This small molecule binds to this protein.
Small molecule (SMILES): CC(=O)N(C)c1cc(Oc2ccccc2OCCn2ccc(=O)[nH]c2=O)c(C)c2cc(C#N)ccc12

Binding-site contacts:
Ligand atom O4 contacts residue HIS237 of chain 1.A at 3.5 Å (h-bond).
Ligand atom C11 contacts residue TYR320 of chain 1.A at 3.5 Å (hydrophobic).
Ligand atom C8 contacts residue LYS103 of chain 1.A at 3.7 Å.
Ligand atom C5 contacts residue TYR190 of chain 1.A at 3.7 Å (hydrophobic).
Ligand atom C25 contacts residue CYS183 of chain 1.A at 2.8 Å (hydrophobic).
Ligand atom C12 contacts residue HIS237 of chain 1.A at 3.7 Å.
Ligand atom C10 contacts residue HIS237 of chain 1.A at 3.2 Å.
Ligand atom N1 contacts residue TYR320 of chain 1.A at 3.5 Å.
Ligand atom C14 contacts residue LEU236 of chain 1.A at 3.8 Å (hydrophobic).
Ligand atom C1 contacts residue ASN105 of chain 1.A at 3.2 Å.
Ligand atom C6 contacts residue ASN105 of chain 1.A at 3.5 Å.
Ligand atom C21 contacts residue TYR190 of chain 1.A at 3.6 Å (hydrophobic).
Ligand atom C26 contacts residue CYS183 of chain 1.A at 1.8 Å (hydrophobic).
Ligand atom C7 contacts residue LYS103 of chain 1.A at 3.1 Å.
Ligand atom C9 contacts residue PRO238 of chain 1.A at 3.7 Å (hydrophobic).
Ligand atom C11 contacts residue HIS237 of chain 1.A at 3.2 Å.
Ligand atom C12 contacts residue TYR320 of chain 1.A at 3.1 Å (hydrophobic).
Ligand atom C21 contacts residue TRP231 of chain 1.A at 3.2 Å (hydrophobic).
Ligand atom C24 contacts residue PHE229 of chain 1.A at 3.6 Å (hydrophobic).
Ligand atom O4 contacts residue PRO238 of chain 1.A at 3.4 Å.
Ligand atom O4 contacts residue PHE229 of chain 1.A at 3.6 Å.
Ligand atom C15 contacts residue LEU236 of chain 1.A at 3.8 Å (hydrophobic).
Ligand atom C8 contacts residue TYR320 of chain 1.A at 3.5 Å (hydrophobic).
Ligand atom O3 contacts residue LYS104 of chain 1.A at 3.4 Å.
Ligand atom O3 contacts residue PRO238 of chain 1.A at 3.6 Å.
Ligand atom O5 contacts residue CYS183 of chain 1.A at 2.9 Å (h-bond).
Ligand atom O3 contacts residue ASN105 of chain 1.A at 2.7 Å (h-bond).
Ligand atom C10 contacts residue PRO238 of chain 1.A at 3.5 Å (hydrophobic).
Ligand atom N4 contacts residue LEU230 of chain 1.A at 3.7 Å.
Ligand atom C20 contacts residue TYR190 of chain 1.A at 3.1 Å (hydrophobic).
Ligand atom C4 contacts residue TYR190 of chain 1.A at 3.5 Å (hydrophobic).
Ligand atom N4 contacts residue TYR190 of chain 1.A at 3.4 Å (h-bond).
Ligand atom C19 contacts residue TYR190 of chain 1.A at 3.4 Å (hydrophobic).
Ligand atom N2 contacts residue HIS237 of chain 1.A at 3.7 Å.
Ligand atom C23 contacts residue TYR190 of chain 1.A at 3.0 Å (hydrophobic).
Ligand atom C7 contacts residue LEU102 of chain 1.A at 3.8 Å (hydrophobic).
Ligand atom C22 contacts residue TRP231 of chain 1.A at 3.8 Å (hydrophobic).
Ligand atom C27 contacts residue TRP231 of chain 1.A at 3.6 Å (hydrophobic).
Ligand atom N2 contacts residue PRO238 of chain 1.A at 3.5 Å (h-bond).
Ligand atom N2 contacts residue VAL108 of chain 1.A at 3.8 Å.

Sequence of chain 1.A:
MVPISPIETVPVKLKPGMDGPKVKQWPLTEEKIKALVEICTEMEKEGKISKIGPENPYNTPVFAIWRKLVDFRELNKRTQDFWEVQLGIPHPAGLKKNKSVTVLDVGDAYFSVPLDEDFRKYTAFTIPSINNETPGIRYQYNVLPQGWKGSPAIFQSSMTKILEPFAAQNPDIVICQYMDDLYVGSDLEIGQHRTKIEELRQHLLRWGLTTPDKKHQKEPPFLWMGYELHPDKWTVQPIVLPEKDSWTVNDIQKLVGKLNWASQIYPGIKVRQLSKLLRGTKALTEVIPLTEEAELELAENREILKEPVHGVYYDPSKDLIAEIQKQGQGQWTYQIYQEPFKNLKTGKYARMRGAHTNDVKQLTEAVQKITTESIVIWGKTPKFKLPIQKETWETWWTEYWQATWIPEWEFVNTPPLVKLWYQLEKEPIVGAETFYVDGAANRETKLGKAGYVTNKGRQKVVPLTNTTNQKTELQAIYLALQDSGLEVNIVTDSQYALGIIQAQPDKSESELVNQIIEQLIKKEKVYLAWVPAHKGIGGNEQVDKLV